Binding-site contacts:
Ligand atom O1 contacts residue VAL48 of chain 1.A at 4.5 Å.
Ligand atom C2 contacts residue ILE107 of chain 1.A at 3.6 Å (hydrophobic).
Ligand atom C4 contacts residue ILE107 of chain 1.A at 4.2 Å (hydrophobic).
Ligand atom N2 contacts residue ASN101 of chain 1.A at 3.0 Å (h-bond).
Ligand atom N2 contacts residue LEU55 of chain 1.A at 3.7 Å.
Ligand atom N2 contacts residue GOL1 of chain 1.E at 4.4 Å.
Ligand atom C3 contacts residue GOL1 of chain 1.E at 3.3 Å.
Ligand atom C6 contacts residue ILE107 of chain 1.A at 3.7 Å (hydrophobic).
Ligand atom BR1 contacts residue PRO43 of chain 1.A at 3.8 Å.
Ligand atom C5 contacts residue GOL1 of chain 1.E at 3.8 Å.
Ligand atom C2 contacts residue GOL1 of chain 1.E at 4.1 Å.
Ligand atom C3 contacts residue PRO43 of chain 1.A at 4.0 Å (hydrophobic).
Ligand atom C3 contacts residue ILE107 of chain 1.A at 3.9 Å (hydrophobic).
Ligand atom C6 contacts residue VAL48 of chain 1.A at 4.2 Å (hydrophobic).
Ligand atom BR1 contacts residue GOL1 of chain 1.E at 3.6 Å.
Ligand atom BR1 contacts residue LEU53 of chain 1.A at 3.9 Å.
Ligand atom C4 contacts residue LEU53 of chain 1.A at 3.9 Å (hydrophobic).
Ligand atom C5 contacts residue ILE107 of chain 1.A at 4.0 Å (hydrophobic).
Ligand atom O1 contacts residue TYR58 of chain 1.A at 4.1 Å.
Ligand atom N2 contacts residue ILE107 of chain 1.A at 4.5 Å.
Ligand atom C5 contacts residue LEU55 of chain 1.A at 4.3 Å (hydrophobic).
Ligand atom N1 contacts residue ILE107 of chain 1.A at 3.6 Å.
Ligand atom N2 contacts residue TYR100 of chain 1.A at 4.4 Å.
Ligand atom C3 contacts residue LEU53 of chain 1.A at 4.0 Å (hydrophobic).
Ligand atom C2 contacts residue VAL48 of chain 1.A at 4.0 Å (hydrophobic).
Ligand atom C1 contacts residue PHE44 of chain 1.A at 3.9 Å (hydrophobic).
Ligand atom C1 contacts residue ILE107 of chain 1.A at 4.1 Å (hydrophobic).
Ligand atom BR1 contacts residue TRP42 of chain 1.A at 4.1 Å.
Ligand atom O1 contacts residue ASN101 of chain 1.A at 3.0 Å (h-bond).
Ligand atom C6 contacts residue ASN101 of chain 1.A at 4.0 Å.
Ligand atom O1 contacts residue ILE107 of chain 1.A at 3.9 Å.
Ligand atom N1 contacts residue VAL48 of chain 1.A at 3.7 Å.
Ligand atom C1 contacts residue VAL48 of chain 1.A at 3.6 Å (hydrophobic).
Ligand atom C6 contacts residue GOL1 of chain 1.E at 4.5 Å.
Ligand atom C1 contacts residue PRO43 of chain 1.A at 4.0 Å (hydrophobic).
Ligand atom C5 contacts residue ASN101 of chain 1.A at 4.1 Å.
Ligand atom N1 contacts residue PRO43 of chain 1.A at 4.2 Å.
Ligand atom C2 contacts residue PRO43 of chain 1.A at 3.3 Å (hydrophobic).
Ligand atom C4 contacts residue GOL1 of chain 1.E at 3.1 Å.

Sequence of chain 1.A:
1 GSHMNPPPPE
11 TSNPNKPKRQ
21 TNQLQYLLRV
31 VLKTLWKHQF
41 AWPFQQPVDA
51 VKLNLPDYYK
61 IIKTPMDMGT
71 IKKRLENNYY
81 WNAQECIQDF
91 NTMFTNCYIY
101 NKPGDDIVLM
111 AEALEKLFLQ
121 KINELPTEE

This protein binds this small molecule.
Small molecule (SMILES): Cn1cc(Br)cc(N)c1=O